Binding-site contacts:
Ligand atom C18 contacts residue PHE182 of chain 55.A at 4.0 Å (hydrophobic).
Ligand atom C16 contacts residue ILE101 of chain 55.A at 3.5 Å (hydrophobic).
Ligand atom C13 contacts residue THR102 of chain 55.A at 4.3 Å.
Ligand atom C10 contacts residue SER123 of chain 55.A at 4.2 Å.
Ligand atom C10 contacts residue HIS241 of chain 55.A at 3.6 Å.
Ligand atom C1 contacts residue MET195 of chain 55.A at 4.3 Å (hydrophobic).
Ligand atom C21 contacts residue TYR147 of chain 55.A at 2.7 Å (hydrophobic).
Ligand atom C16 contacts residue TYR147 of chain 55.A at 4.3 Å (hydrophobic).
Ligand atom C19 contacts residue ILE125 of chain 55.A at 3.2 Å (hydrophobic).
Ligand atom C14 contacts residue ILE101 of chain 55.A at 4.1 Å (hydrophobic).
Ligand atom C1 contacts residue ASN215 of chain 55.A at 3.6 Å.
Ligand atom C1 contacts residue TYR193 of chain 55.A at 3.8 Å (hydrophobic).
Ligand atom O2 contacts residue TYR193 of chain 55.A at 3.4 Å.
Ligand atom O2 contacts residue MET195 of chain 55.A at 4.4 Å.
Ligand atom C6 contacts residue THR102 of chain 55.A at 4.3 Å.
Ligand atom C13 contacts residue ILE101 of chain 55.A at 3.4 Å (hydrophobic).
Ligand atom N4 contacts residue MET217 of chain 55.A at 3.3 Å.
Ligand atom C3 contacts residue PHE121 of chain 55.A at 4.4 Å (hydrophobic).
Ligand atom C7 contacts residue THR102 of chain 55.A at 4.2 Å.
Ligand atom C17 contacts residue TYR147 of chain 55.A at 4.0 Å (hydrophobic).
Ligand atom C15 contacts residue ILE101 of chain 55.A at 4.1 Å (hydrophobic).
Ligand atom C8 contacts residue LEU103 of chain 55.A at 3.1 Å (hydrophobic).
Ligand atom C1 contacts residue TYR194 of chain 55.A at 4.2 Å (hydrophobic).
Ligand atom C18 contacts residue ILE220 of chain 55.A at 4.3 Å (hydrophobic).
Ligand atom C17 contacts residue ILE101 of chain 55.A at 3.8 Å (hydrophobic).
Ligand atom C3 contacts residue LEU103 of chain 55.A at 4.2 Å (hydrophobic).
Ligand atom C11 contacts residue HIS241 of chain 55.A at 3.7 Å.
Ligand atom N4 contacts residue TYR193 of chain 55.A at 3.5 Å.
Ligand atom C21 contacts residue ILE220 of chain 55.A at 3.5 Å (hydrophobic).
Ligand atom C7 contacts residue LEU103 of chain 55.A at 3.2 Å (hydrophobic).
Ligand atom N5 contacts residue TYR193 of chain 55.A at 4.0 Å.
Ligand atom N5 contacts residue MET217 of chain 55.A at 3.3 Å (h-bond).
Ligand atom C21 contacts residue ILE101 of chain 55.A at 4.0 Å (hydrophobic).
Ligand atom C14 contacts residue MET217 of chain 55.A at 3.9 Å (hydrophobic).
Ligand atom C20 contacts residue ILE125 of chain 55.A at 3.4 Å (hydrophobic).
Ligand atom C17 contacts residue ILE220 of chain 55.A at 3.9 Å (hydrophobic).
Ligand atom C14 contacts residue LEU187 of chain 55.A at 4.3 Å (hydrophobic).
Ligand atom C3 contacts residue TYR193 of chain 55.A at 3.8 Å (hydrophobic).
Ligand atom C18 contacts residue ILE125 of chain 55.A at 4.2 Å (hydrophobic).
Ligand atom C8 contacts residue PHE121 of chain 55.A at 4.3 Å (hydrophobic).

A small-molecule ligand and the protein it binds are described below.
Small molecule (SMILES): COc1ccc(N2CCN(c3cccc(C)c3)CC2)nn1

Sequence of chain 55.A:
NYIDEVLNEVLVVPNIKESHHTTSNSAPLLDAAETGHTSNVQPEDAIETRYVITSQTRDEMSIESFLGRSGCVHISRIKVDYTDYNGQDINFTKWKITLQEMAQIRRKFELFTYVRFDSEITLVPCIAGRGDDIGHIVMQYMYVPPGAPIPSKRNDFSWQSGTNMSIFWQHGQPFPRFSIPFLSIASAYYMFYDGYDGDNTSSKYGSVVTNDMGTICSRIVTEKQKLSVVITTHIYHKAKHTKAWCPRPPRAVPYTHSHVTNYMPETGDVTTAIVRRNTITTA